Binding-site contacts:
Ligand atom O1 contacts residue ASP64 of chain 1.A at 3.2 Å (salt-bridge).
Ligand atom C8 contacts residue LEU34 of chain 1.A at 4.0 Å (hydrophobic).
Ligand atom C6 contacts residue VAL112 of chain 1.A at 4.1 Å (hydrophobic).
Ligand atom C8 contacts residue VAL108 of chain 1.A at 4.3 Å (hydrophobic).
Ligand atom C8 contacts residue ILE109 of chain 1.A at 3.9 Å (hydrophobic).
Ligand atom O2 contacts residue ASP64 of chain 1.A at 2.7 Å (salt-bridge).
Ligand atom C3 contacts residue ILE109 of chain 1.A at 4.2 Å (hydrophobic).
Ligand atom O1 contacts residue CYS60 of chain 1.A at 4.1 Å.
Ligand atom O2 contacts residue TYR39 of chain 1.A at 4.2 Å.
Ligand atom O2 contacts residue HIS63 of chain 1.A at 3.0 Å (h-bond).
Ligand atom C1 contacts residue HIS63 of chain 1.A at 3.9 Å.
Ligand atom C4 contacts residue ILE42 of chain 1.A at 4.3 Å (hydrophobic).
Ligand atom C2 contacts residue CYS60 of chain 1.A at 3.6 Å (hydrophobic).
Ligand atom C2 contacts residue LEU83 of chain 1.A at 4.0 Å (hydrophobic).
Ligand atom C1 contacts residue TYR39 of chain 1.A at 3.9 Å (hydrophobic).
Ligand atom C8 contacts residue ALA31 of chain 1.A at 3.6 Å (hydrophobic).
Ligand atom C5 contacts residue GLY41 of chain 1.A at 3.9 Å.
Ligand atom C7 contacts residue ILE42 of chain 1.A at 3.9 Å (hydrophobic).
Ligand atom C4 contacts residue GLY41 of chain 1.A at 4.3 Å.
Ligand atom C3 contacts residue HIS63 of chain 1.A at 4.2 Å.
Ligand atom O1 contacts residue TYR39 of chain 1.A at 3.0 Å (h-bond).
Ligand atom C7 contacts residue ALA31 of chain 1.A at 3.5 Å (hydrophobic).
Ligand atom O1 contacts residue CA1 of chain 1.C at 2.5 Å.
Ligand atom C7 contacts residue VAL112 of chain 1.A at 4.3 Å (hydrophobic).
Ligand atom C3 contacts residue LEU83 of chain 1.A at 3.8 Å (hydrophobic).
Ligand atom C1 contacts residue GLY41 of chain 1.A at 4.0 Å.
Ligand atom C1 contacts residue CA1 of chain 1.C at 3.5 Å.
Ligand atom O1 contacts residue CYS40 of chain 1.A at 3.7 Å.
Ligand atom C1 contacts residue ASP64 of chain 1.A at 3.3 Å.
Ligand atom O2 contacts residue CYS60 of chain 1.A at 3.3 Å (h-bond).
Ligand atom O2 contacts residue CA1 of chain 1.C at 4.0 Å.
Ligand atom C3 contacts residue ILE113 of chain 1.A at 3.8 Å (hydrophobic).
Ligand atom C5 contacts residue ILE42 of chain 1.A at 4.0 Å (hydrophobic).
Ligand atom C6 contacts residue ILE42 of chain 1.A at 4.2 Å (hydrophobic).
Ligand atom C8 contacts residue VAL112 of chain 1.A at 4.2 Å (hydrophobic).
Ligand atom C1 contacts residue CYS60 of chain 1.A at 3.7 Å (hydrophobic).
Ligand atom C1 contacts residue CYS40 of chain 1.A at 4.2 Å (hydrophobic).
Ligand atom C2 contacts residue ILE109 of chain 1.A at 4.2 Å (hydrophobic).
Ligand atom O1 contacts residue GLY41 of chain 1.A at 3.0 Å (h-bond).
Ligand atom C2 contacts residue GLY41 of chain 1.A at 4.2 Å.

This protein binds this small molecule.
Small molecule (SMILES): CCCCCCCC(=O)O

Sequence of chain 1.A:
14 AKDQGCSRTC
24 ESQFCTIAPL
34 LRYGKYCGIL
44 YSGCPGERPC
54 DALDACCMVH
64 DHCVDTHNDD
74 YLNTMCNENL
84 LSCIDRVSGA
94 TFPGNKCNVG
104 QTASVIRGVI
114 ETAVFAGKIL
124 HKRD